A small-molecule ligand and the protein it binds are described below.
Small molecule (SMILES): CC(=O)N[C@@H]1[C@@H](O)[C@H](O)[C@@H](CO)O[C@H]1O

Binding-site contacts:
Ligand atom C7 contacts residue ASN27 of chain 1.I at 3.5 Å.
Ligand atom C2 contacts residue ASN27 of chain 1.I at 2.3 Å.
Ligand atom O7 contacts residue ASN27 of chain 1.I at 3.4 Å (h-bond).
Ligand atom C1 contacts residue GLN19 of chain 1.I at 4.3 Å.
Ligand atom C3 contacts residue ASN27 of chain 1.I at 3.7 Å.
Ligand atom N2 contacts residue ASN27 of chain 1.I at 2.8 Å (h-bond).
Ligand atom O5 contacts residue ASN27 of chain 1.I at 2.4 Å (h-bond).
Ligand atom C5 contacts residue ASN27 of chain 1.I at 3.7 Å.
Ligand atom C1 contacts residue ASN27 of chain 1.I at 1.4 Å.
Ligand atom O6 contacts residue GLN19 of chain 1.I at 4.2 Å.
Ligand atom C4 contacts residue ASN27 of chain 1.I at 4.1 Å.
Ligand atom O5 contacts residue GLN19 of chain 1.I at 3.8 Å.

Sequence of chain 1.I:
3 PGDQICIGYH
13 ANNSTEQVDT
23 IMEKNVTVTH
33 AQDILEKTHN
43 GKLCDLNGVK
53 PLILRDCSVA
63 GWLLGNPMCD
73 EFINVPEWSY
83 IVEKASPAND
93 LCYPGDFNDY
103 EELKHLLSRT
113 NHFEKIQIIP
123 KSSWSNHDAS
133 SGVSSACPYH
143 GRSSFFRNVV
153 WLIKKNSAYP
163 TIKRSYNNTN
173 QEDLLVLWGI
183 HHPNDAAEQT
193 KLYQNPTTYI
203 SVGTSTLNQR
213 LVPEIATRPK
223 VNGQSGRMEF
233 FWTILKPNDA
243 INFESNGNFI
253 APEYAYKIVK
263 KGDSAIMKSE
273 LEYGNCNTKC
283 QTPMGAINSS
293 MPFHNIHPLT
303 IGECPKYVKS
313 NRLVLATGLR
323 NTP